Sequence of chain 1.B:
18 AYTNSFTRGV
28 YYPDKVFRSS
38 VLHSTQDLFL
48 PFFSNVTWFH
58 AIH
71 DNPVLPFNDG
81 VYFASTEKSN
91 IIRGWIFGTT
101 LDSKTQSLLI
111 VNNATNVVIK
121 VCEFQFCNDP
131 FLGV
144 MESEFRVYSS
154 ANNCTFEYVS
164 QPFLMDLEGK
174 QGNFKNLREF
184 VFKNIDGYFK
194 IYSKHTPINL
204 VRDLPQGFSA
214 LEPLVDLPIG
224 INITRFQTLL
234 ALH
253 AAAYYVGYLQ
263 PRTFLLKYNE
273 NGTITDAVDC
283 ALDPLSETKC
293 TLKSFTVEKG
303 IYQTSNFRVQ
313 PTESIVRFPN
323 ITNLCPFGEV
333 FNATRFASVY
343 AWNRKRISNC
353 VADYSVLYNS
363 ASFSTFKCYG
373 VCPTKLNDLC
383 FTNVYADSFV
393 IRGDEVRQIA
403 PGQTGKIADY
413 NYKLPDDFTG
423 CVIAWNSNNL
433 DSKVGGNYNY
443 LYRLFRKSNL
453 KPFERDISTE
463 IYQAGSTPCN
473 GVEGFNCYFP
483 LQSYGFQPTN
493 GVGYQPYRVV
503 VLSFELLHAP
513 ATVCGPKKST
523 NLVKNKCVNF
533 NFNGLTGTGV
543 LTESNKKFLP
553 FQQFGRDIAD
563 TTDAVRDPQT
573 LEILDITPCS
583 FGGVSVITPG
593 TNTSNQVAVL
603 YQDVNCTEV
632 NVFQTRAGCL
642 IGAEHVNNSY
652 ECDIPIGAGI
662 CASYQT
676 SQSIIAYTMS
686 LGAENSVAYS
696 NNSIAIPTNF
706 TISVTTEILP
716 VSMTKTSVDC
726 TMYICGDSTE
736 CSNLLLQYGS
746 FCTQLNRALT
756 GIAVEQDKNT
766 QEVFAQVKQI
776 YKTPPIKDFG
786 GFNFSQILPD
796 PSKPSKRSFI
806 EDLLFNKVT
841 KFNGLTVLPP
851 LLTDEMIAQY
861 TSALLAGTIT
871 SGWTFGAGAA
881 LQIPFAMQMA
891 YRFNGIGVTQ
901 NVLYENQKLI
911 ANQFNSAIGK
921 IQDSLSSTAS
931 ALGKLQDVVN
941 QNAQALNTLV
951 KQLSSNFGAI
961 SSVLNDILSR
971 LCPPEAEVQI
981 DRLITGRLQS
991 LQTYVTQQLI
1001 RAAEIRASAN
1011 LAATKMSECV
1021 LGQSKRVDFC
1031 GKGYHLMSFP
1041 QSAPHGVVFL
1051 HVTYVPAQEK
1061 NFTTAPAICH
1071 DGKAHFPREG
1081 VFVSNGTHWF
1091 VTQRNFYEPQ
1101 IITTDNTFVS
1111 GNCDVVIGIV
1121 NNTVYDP

Binding-site contacts:
Ligand atom C7 contacts residue ASN113 of chain 1.B at 3.6 Å.
Ligand atom O5 contacts residue ASN113 of chain 1.B at 2.5 Å (h-bond).
Ligand atom O7 contacts residue GLU145 of chain 1.B at 4.3 Å.
Ligand atom N2 contacts residue ASN113 of chain 1.B at 2.7 Å (h-bond).
Ligand atom C8 contacts residue ASN113 of chain 1.B at 4.4 Å.
Ligand atom C8 contacts residue GLU145 of chain 1.B at 4.0 Å.
Ligand atom C7 contacts residue GLU145 of chain 1.B at 4.3 Å.
Ligand atom O5 contacts residue THR115 of chain 1.B at 4.2 Å.
Ligand atom C2 contacts residue THR115 of chain 1.B at 3.7 Å.
Ligand atom O3 contacts residue THR115 of chain 1.B at 4.2 Å.
Ligand atom C5 contacts residue THR115 of chain 1.B at 4.3 Å.
Ligand atom O7 contacts residue ASN113 of chain 1.B at 3.5 Å (h-bond).
Ligand atom C5 contacts residue ASN113 of chain 1.B at 3.7 Å.
Ligand atom C3 contacts residue ASN113 of chain 1.B at 3.7 Å.
Ligand atom O7 contacts residue THR115 of chain 1.B at 3.6 Å.
Ligand atom C4 contacts residue ASN113 of chain 1.B at 4.2 Å.
Ligand atom N2 contacts residue THR115 of chain 1.B at 3.1 Å.
Ligand atom C3 contacts residue THR115 of chain 1.B at 3.8 Å.
Ligand atom O7 contacts residue ALA114 of chain 1.B at 4.2 Å.
Ligand atom C1 contacts residue ASN113 of chain 1.B at 1.4 Å.
Ligand atom C1 contacts residue THR115 of chain 1.B at 3.2 Å.
Ligand atom C2 contacts residue ASN113 of chain 1.B at 2.4 Å.
Ligand atom C7 contacts residue THR115 of chain 1.B at 3.7 Å.

The small molecule below binds the protein below.
Small molecule (SMILES): CC(=O)N[C@@H]1[C@@H](O)[C@H](O)[C@@H](CO)O[C@H]1O